Binding-site contacts:
Ligand atom C7 contacts residue SER12 of chain 1.B at 4.3 Å.
Ligand atom C1 contacts residue THR71 of chain 1.A at 4.3 Å.
Ligand atom O6 contacts residue THR71 of chain 1.A at 3.8 Å.
Ligand atom C8 contacts residue HIS121 of chain 1.A at 4.3 Å.
Ligand atom O5 contacts residue THR70 of chain 1.A at 4.1 Å.
Ligand atom C1 contacts residue THR70 of chain 1.A at 4.1 Å.
Ligand atom C6 contacts residue THR71 of chain 1.A at 4.2 Å.
Ligand atom C4 contacts residue ASN68 of chain 1.A at 4.2 Å.
Ligand atom C3 contacts residue ASN68 of chain 1.A at 3.8 Å.
Ligand atom C2 contacts residue ASN68 of chain 1.A at 2.4 Å.
Ligand atom C5 contacts residue THR71 of chain 1.A at 4.4 Å.
Ligand atom C8 contacts residue SER36 of chain 1.A at 4.0 Å.
Ligand atom C7 contacts residue HIS121 of chain 1.A at 3.7 Å.
Ligand atom C7 contacts residue ASN68 of chain 1.A at 3.5 Å.
Ligand atom O7 contacts residue ASN68 of chain 1.A at 3.8 Å.
Ligand atom C1 contacts residue ASN68 of chain 1.A at 1.4 Å.
Ligand atom O3 contacts residue ARG123 of chain 1.A at 4.5 Å.
Ligand atom N2 contacts residue ASN68 of chain 1.A at 2.8 Å (h-bond).
Ligand atom C5 contacts residue ASN68 of chain 1.A at 3.7 Å.
Ligand atom N2 contacts residue ARG123 of chain 1.A at 3.8 Å.
Ligand atom O5 contacts residue THR71 of chain 1.A at 3.5 Å.
Ligand atom N2 contacts residue SER12 of chain 1.B at 4.2 Å.
Ligand atom O7 contacts residue HIS121 of chain 1.A at 2.6 Å (h-bond).
Ligand atom C8 contacts residue SER12 of chain 1.B at 3.6 Å.
Ligand atom O5 contacts residue ASN68 of chain 1.A at 2.4 Å (h-bond).
Ligand atom C6 contacts residue THR70 of chain 1.A at 3.9 Å.
Ligand atom C7 contacts residue ARG123 of chain 1.A at 3.9 Å.
Ligand atom C5 contacts residue THR70 of chain 1.A at 4.1 Å.
Ligand atom O7 contacts residue ARG120 of chain 1.A at 4.3 Å.
Ligand atom C8 contacts residue ARG123 of chain 1.A at 3.5 Å.

This protein binds this small molecule.
Small molecule (SMILES): CC(=O)N[C@@H]1[C@@H](O)[C@H](O)[C@@H](CO)O[C@H]1O

Sequence of chain 1.B:
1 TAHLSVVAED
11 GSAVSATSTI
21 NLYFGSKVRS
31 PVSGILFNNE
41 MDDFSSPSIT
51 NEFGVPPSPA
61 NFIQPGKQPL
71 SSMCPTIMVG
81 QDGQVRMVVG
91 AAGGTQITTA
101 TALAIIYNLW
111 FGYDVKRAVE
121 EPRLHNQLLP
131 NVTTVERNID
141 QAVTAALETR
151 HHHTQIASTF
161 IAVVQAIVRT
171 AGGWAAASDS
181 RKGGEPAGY

Sequence of chain 1.A:
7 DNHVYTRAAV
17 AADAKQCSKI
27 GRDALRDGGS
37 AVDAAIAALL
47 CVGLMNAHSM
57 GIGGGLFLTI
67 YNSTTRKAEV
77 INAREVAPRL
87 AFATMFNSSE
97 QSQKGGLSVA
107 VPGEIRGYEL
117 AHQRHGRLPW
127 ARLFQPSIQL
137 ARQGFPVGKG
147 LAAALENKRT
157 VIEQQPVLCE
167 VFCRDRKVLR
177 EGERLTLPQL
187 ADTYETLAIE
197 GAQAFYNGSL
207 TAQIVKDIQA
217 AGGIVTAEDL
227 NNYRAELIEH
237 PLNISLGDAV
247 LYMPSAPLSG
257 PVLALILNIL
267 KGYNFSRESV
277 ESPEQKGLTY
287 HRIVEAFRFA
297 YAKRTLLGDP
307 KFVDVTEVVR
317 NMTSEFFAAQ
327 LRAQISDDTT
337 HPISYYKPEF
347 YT